The protein below binds the small molecule below.
Small molecule (SMILES): CCc1ccccc1

Binding-site contacts:
Ligand atom CZ contacts residue PHE202 of chain 3.A at 4.2 Å (hydrophobic).
Ligand atom CD1 contacts residue HIS208 of chain 3.A at 4.3 Å.
Ligand atom CE1 contacts residue PHE202 of chain 3.A at 4.3 Å (hydrophobic).
Ligand atom CE1 contacts residue ASN297 of chain 3.A at 4.5 Å.
Ligand atom CZ contacts residue HIS208 of chain 3.A at 3.7 Å.
Ligand atom CE2 contacts residue ASP205 of chain 3.A at 3.3 Å.
Ligand atom CG contacts residue VAL209 of chain 3.A at 4.1 Å (hydrophobic).
Ligand atom CX contacts residue VAL260 of chain 3.A at 4.3 Å (hydrophobic).
Ligand atom CZ contacts residue ASP205 of chain 3.A at 3.4 Å.
Ligand atom CD2 contacts residue VAL209 of chain 3.A at 3.6 Å (hydrophobic).
Ligand atom CZ contacts residue ASN201 of chain 3.A at 3.5 Å.
Ligand atom CE2 contacts residue VAL209 of chain 3.A at 4.0 Å (hydrophobic).
Ligand atom CZ contacts residue ASN297 of chain 3.A at 3.8 Å.
Ligand atom CB contacts residue LEU307 of chain 3.A at 4.1 Å (hydrophobic).
Ligand atom CG contacts residue LEU307 of chain 3.A at 4.2 Å (hydrophobic).
Ligand atom CX contacts residue HIS295 of chain 3.A at 3.5 Å.
Ligand atom CD1 contacts residue LEU307 of chain 3.A at 3.8 Å (hydrophobic).
Ligand atom CB contacts residue VAL260 of chain 3.A at 4.2 Å (hydrophobic).
Ligand atom CD2 contacts residue ASP205 of chain 3.A at 4.3 Å.
Ligand atom CE1 contacts residue LEU307 of chain 3.A at 4.2 Å (hydrophobic).
Ligand atom CE2 contacts residue ALA206 of chain 3.A at 4.5 Å (hydrophobic).
Ligand atom CB contacts residue HIS295 of chain 3.A at 4.2 Å.
Ligand atom CX contacts residue PHE224 of chain 3.A at 4.2 Å (hydrophobic).
Ligand atom CE1 contacts residue HIS208 of chain 3.A at 3.8 Å.
Ligand atom CE1 contacts residue ASP205 of chain 3.A at 4.5 Å.
Ligand atom CE2 contacts residue ASN297 of chain 3.A at 3.6 Å.
Ligand atom CD2 contacts residue ASN297 of chain 3.A at 4.2 Å.
Ligand atom CE2 contacts residue HIS208 of chain 3.A at 4.1 Å.
Ligand atom CE1 contacts residue ASN201 of chain 3.A at 3.6 Å.

Sequence of chain 3.A:
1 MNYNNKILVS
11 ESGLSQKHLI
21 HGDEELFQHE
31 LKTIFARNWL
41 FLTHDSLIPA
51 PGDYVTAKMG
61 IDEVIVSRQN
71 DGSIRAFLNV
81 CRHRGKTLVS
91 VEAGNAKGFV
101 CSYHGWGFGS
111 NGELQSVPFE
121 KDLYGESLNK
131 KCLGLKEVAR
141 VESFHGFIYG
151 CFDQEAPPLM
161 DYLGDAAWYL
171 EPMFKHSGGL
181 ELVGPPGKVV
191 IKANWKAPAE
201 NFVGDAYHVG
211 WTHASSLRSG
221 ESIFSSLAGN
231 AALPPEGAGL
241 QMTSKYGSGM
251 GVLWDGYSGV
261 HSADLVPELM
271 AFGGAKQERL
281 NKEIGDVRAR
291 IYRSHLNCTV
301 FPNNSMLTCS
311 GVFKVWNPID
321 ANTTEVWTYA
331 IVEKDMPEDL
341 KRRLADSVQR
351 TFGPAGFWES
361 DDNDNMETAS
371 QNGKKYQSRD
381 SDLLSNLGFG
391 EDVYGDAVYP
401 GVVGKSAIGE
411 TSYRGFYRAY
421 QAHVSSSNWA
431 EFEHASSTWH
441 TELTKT